Binding-site contacts:
Ligand atom C7 contacts residue ASN350 of chain 1.I at 3.2 Å.
Ligand atom C7 contacts residue SER346 of chain 1.I at 4.2 Å.
Ligand atom C8 contacts residue ASN350 of chain 1.I at 4.4 Å.
Ligand atom C5 contacts residue ASN350 of chain 1.I at 3.7 Å.
Ligand atom O7 contacts residue ASN350 of chain 1.I at 3.1 Å (h-bond).
Ligand atom O7 contacts residue SER346 of chain 1.I at 3.8 Å.
Ligand atom O5 contacts residue ASN350 of chain 1.I at 2.4 Å (h-bond).
Ligand atom C3 contacts residue ASN350 of chain 1.I at 3.8 Å.
Ligand atom C2 contacts residue ASN350 of chain 1.I at 2.4 Å.
Ligand atom N2 contacts residue ASN350 of chain 1.I at 2.9 Å (h-bond).
Ligand atom C8 contacts residue PRO321 of chain 1.I at 3.9 Å (hydrophobic).
Ligand atom C8 contacts residue SER346 of chain 1.I at 4.0 Å.
Ligand atom C1 contacts residue ASN350 of chain 1.I at 1.4 Å.
Ligand atom C4 contacts residue ASN350 of chain 1.I at 4.2 Å.

Sequence of chain 1.I:
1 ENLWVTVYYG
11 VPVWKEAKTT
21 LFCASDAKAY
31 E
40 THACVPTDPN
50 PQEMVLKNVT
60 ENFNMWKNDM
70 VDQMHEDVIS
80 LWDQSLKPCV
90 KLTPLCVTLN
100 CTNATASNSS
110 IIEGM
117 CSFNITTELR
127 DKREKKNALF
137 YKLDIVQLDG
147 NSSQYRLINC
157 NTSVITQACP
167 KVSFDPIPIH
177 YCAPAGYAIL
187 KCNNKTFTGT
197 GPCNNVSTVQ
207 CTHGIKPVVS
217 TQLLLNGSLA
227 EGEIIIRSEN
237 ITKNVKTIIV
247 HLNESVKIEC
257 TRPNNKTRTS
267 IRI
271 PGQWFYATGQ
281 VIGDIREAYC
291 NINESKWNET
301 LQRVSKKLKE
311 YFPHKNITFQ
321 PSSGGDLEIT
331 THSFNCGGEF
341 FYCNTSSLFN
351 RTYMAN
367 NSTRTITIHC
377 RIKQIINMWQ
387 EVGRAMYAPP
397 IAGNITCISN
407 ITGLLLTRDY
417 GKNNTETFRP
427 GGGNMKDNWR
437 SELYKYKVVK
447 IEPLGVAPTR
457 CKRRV

A protein and the small-molecule ligand that binds it are described below.
Small molecule (SMILES): CC(=O)N[C@@H]1[C@@H](O)[C@H](O)[C@@H](CO)O[C@H]1O